Binding-site contacts:
Ligand atom C4 contacts residue GLY89 of chain 1.B at 3.4 Å.
Ligand atom OAN contacts residue GLN88 of chain 1.B at 3.4 Å (h-bond).
Ligand atom C8 contacts residue GLN88 of chain 1.B at 3.7 Å.
Ligand atom O4 contacts residue LYS110 of chain 1.B at 2.9 Å.
Ligand atom O3 contacts residue GLN88 of chain 1.B at 3.0 Å (h-bond).
Ligand atom OAN contacts residue MET87 of chain 1.B at 3.5 Å.
Ligand atom N2 contacts residue GLN88 of chain 1.B at 3.6 Å.
Ligand atom OAN contacts residue ARG41 of chain 1.B at 2.9 Å (salt-bridge).
Ligand atom C6 contacts residue GLY89 of chain 1.B at 3.7 Å.
Ligand atom O6 contacts residue GLU107 of chain 1.B at 3.3 Å.
Ligand atom CAL contacts residue MET87 of chain 1.B at 3.8 Å (hydrophobic).
Ligand atom O7 contacts residue GLN88 of chain 1.B at 3.6 Å (h-bond).
Ligand atom C7 contacts residue GLY89 of chain 1.B at 3.7 Å.
Ligand atom C6 contacts residue GLU107 of chain 1.B at 3.6 Å.
Ligand atom OAM contacts residue MET87 of chain 1.B at 3.3 Å.
Ligand atom C1 contacts residue TRP131 of chain 1.B at 3.7 Å (hydrophobic).
Ligand atom OAN contacts residue GLY89 of chain 1.B at 2.9 Å (h-bond).
Ligand atom OAM contacts residue LYS110 of chain 1.B at 3.1 Å (salt-bridge).
Ligand atom CAL contacts residue GLY89 of chain 1.B at 3.5 Å.
Ligand atom O5 contacts residue LYS90 of chain 1.B at 3.6 Å.
Ligand atom C3 contacts residue TRP131 of chain 1.B at 3.7 Å (hydrophobic).
Ligand atom CAB contacts residue LYS110 of chain 1.B at 3.7 Å.
Ligand atom O5 contacts residue GLY89 of chain 1.B at 3.5 Å (h-bond).
Ligand atom N2 contacts residue GLY89 of chain 1.B at 3.0 Å (h-bond).
Ligand atom O6 contacts residue ARG41 of chain 1.B at 2.9 Å (salt-bridge).
Ligand atom O3 contacts residue LYS110 of chain 1.B at 3.1 Å.
Ligand atom C8 contacts residue LEU92 of chain 1.B at 3.8 Å (hydrophobic).
Ligand atom CAK contacts residue GLU107 of chain 1.B at 3.7 Å.
Ligand atom CAL contacts residue GLN88 of chain 1.B at 3.4 Å.
Ligand atom OAM contacts residue GLN88 of chain 1.B at 2.7 Å (h-bond).
Ligand atom C6 contacts residue ARG41 of chain 1.B at 3.3 Å.
Ligand atom C7 contacts residue GLN88 of chain 1.B at 3.4 Å.
Ligand atom C8 contacts residue GLY89 of chain 1.B at 3.4 Å.
Ligand atom C5 contacts residue GLY89 of chain 1.B at 3.8 Å.
Ligand atom C6 contacts residue LYS90 of chain 1.B at 3.8 Å.
Ligand atom C8 contacts residue LYS90 of chain 1.B at 3.7 Å.
Ligand atom OAM contacts residue GLY89 of chain 1.B at 3.6 Å (h-bond).
Ligand atom CAK contacts residue LYS110 of chain 1.B at 3.6 Å.
Ligand atom CAL contacts residue ARG41 of chain 1.B at 3.8 Å.
Ligand atom O1 contacts residue LYS90 of chain 1.B at 3.8 Å.

This protein binds this small molecule.
Small molecule (SMILES): CO[C@@H]1O[C@@H]2CO[C@](C)(C(=O)O)O[C@H]2[C@H](O)[C@@H]1NC(C)=O

Sequence of chain 1.B:
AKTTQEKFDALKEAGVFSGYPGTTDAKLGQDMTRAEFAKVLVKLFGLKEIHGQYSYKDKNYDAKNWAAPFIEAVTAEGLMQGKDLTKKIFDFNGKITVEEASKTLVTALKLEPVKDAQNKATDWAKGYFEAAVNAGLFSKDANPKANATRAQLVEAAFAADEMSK